The small molecule below binds the protein below.
Small molecule (SMILES): CC(=O)N[C@@H]1[C@@H](O)[C@H](O)[C@@H](CO)O[C@H]1O

Binding-site contacts:
Ligand atom C8 contacts residue PHE90 of chain 2.A at 3.7 Å (hydrophobic).
Ligand atom O5 contacts residue ASN67 of chain 2.A at 2.4 Å (h-bond).
Ligand atom C8 contacts residue ASN67 of chain 2.A at 4.3 Å.
Ligand atom C8 contacts residue MET118 of chain 2.A at 4.3 Å (hydrophobic).
Ligand atom C1 contacts residue ASN67 of chain 2.A at 1.4 Å.
Ligand atom C7 contacts residue ASN67 of chain 2.A at 3.9 Å.
Ligand atom N2 contacts residue ASN67 of chain 2.A at 2.9 Å (h-bond).
Ligand atom C5 contacts residue ASN67 of chain 2.A at 3.7 Å.
Ligand atom O7 contacts residue ASN67 of chain 2.A at 4.3 Å.
Ligand atom C4 contacts residue ASN67 of chain 2.A at 4.2 Å.
Ligand atom C2 contacts residue ASN67 of chain 2.A at 2.5 Å.
Ligand atom C3 contacts residue ASN67 of chain 2.A at 3.8 Å.

Sequence of chain 2.A:
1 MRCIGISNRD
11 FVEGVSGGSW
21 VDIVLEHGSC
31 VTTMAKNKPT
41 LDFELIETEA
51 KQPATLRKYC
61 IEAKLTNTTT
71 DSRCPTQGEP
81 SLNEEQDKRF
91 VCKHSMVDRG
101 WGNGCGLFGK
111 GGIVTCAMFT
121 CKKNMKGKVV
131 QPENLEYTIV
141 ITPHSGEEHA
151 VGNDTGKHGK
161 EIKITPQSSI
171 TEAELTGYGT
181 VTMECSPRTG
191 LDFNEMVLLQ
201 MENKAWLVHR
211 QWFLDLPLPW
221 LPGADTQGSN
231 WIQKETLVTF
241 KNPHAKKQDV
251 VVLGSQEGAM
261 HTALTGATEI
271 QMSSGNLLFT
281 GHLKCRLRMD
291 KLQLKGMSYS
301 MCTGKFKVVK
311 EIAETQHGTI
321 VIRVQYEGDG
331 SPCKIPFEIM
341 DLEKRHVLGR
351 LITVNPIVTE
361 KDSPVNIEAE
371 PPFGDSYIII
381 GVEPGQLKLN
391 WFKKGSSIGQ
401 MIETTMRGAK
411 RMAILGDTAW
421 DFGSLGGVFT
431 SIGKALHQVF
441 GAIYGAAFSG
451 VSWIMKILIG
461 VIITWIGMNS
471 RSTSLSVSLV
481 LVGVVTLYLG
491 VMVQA